Sequence of chain 44.C:
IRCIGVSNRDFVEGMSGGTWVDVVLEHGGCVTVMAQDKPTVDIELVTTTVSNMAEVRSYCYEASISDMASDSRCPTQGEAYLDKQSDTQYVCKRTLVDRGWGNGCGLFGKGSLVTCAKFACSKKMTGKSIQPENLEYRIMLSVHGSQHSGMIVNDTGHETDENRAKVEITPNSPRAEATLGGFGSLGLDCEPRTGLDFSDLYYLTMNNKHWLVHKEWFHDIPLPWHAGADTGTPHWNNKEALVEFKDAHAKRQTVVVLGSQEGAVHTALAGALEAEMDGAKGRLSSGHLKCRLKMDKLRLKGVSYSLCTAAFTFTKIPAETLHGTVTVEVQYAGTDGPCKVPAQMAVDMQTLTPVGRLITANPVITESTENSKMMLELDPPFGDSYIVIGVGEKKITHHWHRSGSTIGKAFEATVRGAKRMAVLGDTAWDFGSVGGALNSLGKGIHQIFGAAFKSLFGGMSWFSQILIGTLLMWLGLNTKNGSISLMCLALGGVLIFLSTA

This protein binds this small molecule.
Small molecule (SMILES): CC(=O)N[C@H]1[C@H](O[C@H]2[C@H](O)[C@@H](NC(C)=O)CO[C@@H]2CO)O[C@H](CO)[C@@H](O)[C@@H]1O

Binding-site contacts:
Ligand atom O5 contacts residue ASN154 of chain 44.C at 4.1 Å.
Ligand atom N2 contacts residue ASN154 of chain 44.C at 3.2 Å (h-bond).
Ligand atom O5 contacts residue THR156 of chain 44.C at 4.0 Å.
Ligand atom C5 contacts residue THR156 of chain 44.C at 4.1 Å.
Ligand atom C1 contacts residue THR156 of chain 44.C at 4.2 Å.
Ligand atom O7 contacts residue VAL153 of chain 44.C at 4.1 Å.
Ligand atom C7 contacts residue ASN154 of chain 44.C at 2.2 Å.
Ligand atom O6 contacts residue THR156 of chain 44.C at 2.7 Å (h-bond).
Ligand atom O7 contacts residue ASN154 of chain 44.C at 2.1 Å (h-bond).
Ligand atom C2 contacts residue ASN154 of chain 44.C at 3.6 Å.
Ligand atom C1 contacts residue ASN154 of chain 44.C at 3.0 Å.
Ligand atom O7 contacts residue GLY150 of chain 44.C at 4.2 Å.
Ligand atom C6 contacts residue THR156 of chain 44.C at 3.7 Å.
Ligand atom C8 contacts residue ASN154 of chain 44.C at 2.3 Å.